Sequence of chain 1.C:
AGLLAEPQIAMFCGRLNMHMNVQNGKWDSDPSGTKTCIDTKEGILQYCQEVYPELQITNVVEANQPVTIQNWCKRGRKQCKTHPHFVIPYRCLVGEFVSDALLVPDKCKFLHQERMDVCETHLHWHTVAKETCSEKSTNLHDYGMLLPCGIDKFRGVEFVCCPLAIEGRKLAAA

A small-molecule ligand and the protein it binds are described below.
Small molecule (SMILES): C[C@@H](O)CCO

Binding-site contacts:
Ligand atom C4 contacts residue SER146 of chain 1.C at 4.2 Å.
Ligand atom C3 contacts residue PRO172 of chain 1.C at 4.0 Å (hydrophobic).
Ligand atom C4 contacts residue ALA174 of chain 1.C at 4.5 Å (hydrophobic).
Ligand atom C4 contacts residue LEU173 of chain 1.C at 3.7 Å (hydrophobic).
Ligand atom C1 contacts residue PRO172 of chain 1.C at 4.4 Å (hydrophobic).
Ligand atom C2 contacts residue PRO172 of chain 1.C at 4.4 Å (hydrophobic).
Ligand atom O1 contacts residue PRO172 of chain 1.C at 4.1 Å.
Ligand atom O3 contacts residue LEU173 of chain 1.C at 3.9 Å.
Ligand atom C3 contacts residue LEU173 of chain 1.C at 3.6 Å (hydrophobic).
Ligand atom O1 contacts residue ALA174 of chain 1.C at 4.2 Å.
Ligand atom C3 contacts residue ALA174 of chain 1.C at 3.8 Å (hydrophobic).
Ligand atom O3 contacts residue ALA174 of chain 1.C at 2.9 Å (h-bond).
Ligand atom O3 contacts residue PRO172 of chain 1.C at 4.5 Å.